A protein and the small-molecule ligand that binds it are described below.
Small molecule (SMILES): Cc1cn([C@H]2C[C@H](O[P](=O)(O)OC[C@H]3O[C@@H](n4ccc(N)nc4=O)C[C@@H]3O)[C@@H](CO[P](=O)(O)O[C@H]3C[C@H](n4cc(C)c(=O)[nH]c4=O)O[C@@H]3CO[P](=O)(O)O[C@H]3C[C@H](n4cnc5c(=O)nc(N)[nH]c54)O[C@@H]3CO[P](=O)(O)O[C@H]3C[C@H](n4cnc5c(=O)nc(N)[nH]c54)O[C@@H]3CO[P](=O)(O)O[C@H]3C[C@H](n4cc(C)c(=O)[nH]c4=O)O[C@@H]3CO[P](=O)(O)O[C@H]3C[C@H](n4cnc5c(=O)nc(N)[nH]c54)O[C@@H]3CO[P](=O)(O)O[C@H]3C[C@H](n4cc(C)c(=O)[nH]c4=O)O[C@@H]3CO)O2)c(=O)[nH]c1=O

Sequence of chain 1.A:
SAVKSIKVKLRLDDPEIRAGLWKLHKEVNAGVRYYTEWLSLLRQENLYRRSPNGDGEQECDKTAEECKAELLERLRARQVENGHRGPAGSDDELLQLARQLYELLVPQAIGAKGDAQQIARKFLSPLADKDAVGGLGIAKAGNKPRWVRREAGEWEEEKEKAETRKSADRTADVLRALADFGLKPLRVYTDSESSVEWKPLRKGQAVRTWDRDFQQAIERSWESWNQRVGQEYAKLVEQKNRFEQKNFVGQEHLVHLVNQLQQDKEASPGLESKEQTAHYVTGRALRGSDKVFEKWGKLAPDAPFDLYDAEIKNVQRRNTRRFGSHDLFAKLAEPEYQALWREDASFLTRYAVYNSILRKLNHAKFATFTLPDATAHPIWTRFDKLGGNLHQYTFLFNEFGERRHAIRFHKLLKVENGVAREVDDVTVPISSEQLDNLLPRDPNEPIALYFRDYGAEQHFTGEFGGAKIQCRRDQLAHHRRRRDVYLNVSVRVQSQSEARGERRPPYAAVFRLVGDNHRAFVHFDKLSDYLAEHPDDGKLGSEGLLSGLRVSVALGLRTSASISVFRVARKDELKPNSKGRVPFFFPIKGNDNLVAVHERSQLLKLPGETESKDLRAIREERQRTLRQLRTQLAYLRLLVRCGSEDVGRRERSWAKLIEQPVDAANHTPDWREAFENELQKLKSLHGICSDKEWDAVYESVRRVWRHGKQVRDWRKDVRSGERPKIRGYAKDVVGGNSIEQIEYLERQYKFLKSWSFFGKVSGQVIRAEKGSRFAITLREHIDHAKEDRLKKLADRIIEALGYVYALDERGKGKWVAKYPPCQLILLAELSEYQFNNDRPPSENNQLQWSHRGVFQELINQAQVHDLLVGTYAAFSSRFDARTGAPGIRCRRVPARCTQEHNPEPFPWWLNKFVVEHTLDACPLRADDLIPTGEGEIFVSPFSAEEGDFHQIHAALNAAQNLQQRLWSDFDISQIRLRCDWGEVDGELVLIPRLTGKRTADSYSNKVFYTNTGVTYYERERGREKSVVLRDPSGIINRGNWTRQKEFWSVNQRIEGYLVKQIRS

Binding-site contacts:
Ligand atom C7 contacts residue ARG123 of chain 1.A at 3.4 Å.
Ligand atom C3' contacts residue GLN212 of chain 1.A at 3.6 Å.
Ligand atom P contacts residue GLY136 of chain 1.A at 3.7 Å.
Ligand atom OP1 contacts residue VAL135 of chain 1.A at 2.8 Å (h-bond).
Ligand atom OP2 contacts residue GLY136 of chain 1.A at 3.2 Å.
Ligand atom O3' contacts residue ARG151 of chain 1.A at 2.7 Å (salt-bridge).
Ligand atom C5' contacts residue GLY211 of chain 1.A at 3.5 Å.
Ligand atom OP1 contacts residue GLN404 of chain 1.A at 2.7 Å (h-bond).
Ligand atom C5' contacts residue ALA143 of chain 1.A at 3.6 Å (hydrophobic).
Ligand atom O3' contacts residue GLN212 of chain 1.A at 3.3 Å.
Ligand atom O4' contacts residue ASN145 of chain 1.A at 3.6 Å.
Ligand atom OP1 contacts residue ALA213 of chain 1.A at 2.9 Å (h-bond).
Ligand atom O2 contacts residue GLN120 of chain 1.A at 3.5 Å (h-bond).
Ligand atom OP1 contacts residue GLY136 of chain 1.A at 3.3 Å (h-bond).
Ligand atom O2 contacts residue ASN145 of chain 1.A at 3.0 Å (h-bond).
Ligand atom O2 contacts residue GLY144 of chain 1.A at 3.2 Å.
Ligand atom O3' contacts residue ALA141 of chain 1.A at 3.1 Å.
Ligand atom C5' contacts residue ASN145 of chain 1.A at 3.3 Å.
Ligand atom OP2 contacts residue SER127 of chain 1.A at 3.3 Å.
Ligand atom OP2 contacts residue ARG219 of chain 1.A at 2.3 Å (salt-bridge).
Ligand atom OP2 contacts residue ALA134 of chain 1.A at 3.6 Å.
Ligand atom C5' contacts residue GLN212 of chain 1.A at 3.5 Å.
Ligand atom O3' contacts residue ARG148 of chain 1.A at 3.5 Å.
Ligand atom C4' contacts residue ALA143 of chain 1.A at 3.5 Å (hydrophobic).
Ligand atom O2 contacts residue ARG209 of chain 1.A at 3.4 Å (salt-bridge).
Ligand atom OP1 contacts residue GLN212 of chain 1.A at 3.5 Å (h-bond).
Ligand atom OP1 contacts residue LEU138 of chain 1.A at 3.5 Å (h-bond).
Ligand atom N4 contacts residue GLN120 of chain 1.A at 3.6 Å.
Ligand atom OP1 contacts residue VAL214 of chain 1.A at 3.1 Å (h-bond).
Ligand atom O4' contacts residue ALA143 of chain 1.A at 3.6 Å.
Ligand atom N3 contacts residue GLN120 of chain 1.A at 3.4 Å.
Ligand atom OP2 contacts residue VAL214 of chain 1.A at 3.3 Å (h-bond).
Ligand atom O4' contacts residue GLY144 of chain 1.A at 3.2 Å.
Ligand atom OP2 contacts residue GLY137 of chain 1.A at 2.9 Å (h-bond).
Ligand atom N2 contacts residue ALA143 of chain 1.A at 3.4 Å.
Ligand atom C1' contacts residue ARG209 of chain 1.A at 3.5 Å.
Ligand atom C4' contacts residue ASN145 of chain 1.A at 3.6 Å.
Ligand atom O5' contacts residue GLN212 of chain 1.A at 3.6 Å (h-bond).
Ligand atom C2 contacts residue GLN120 of chain 1.A at 3.5 Å.
Ligand atom O4 contacts residue ARG123 of chain 1.A at 2.9 Å (salt-bridge).